This small molecule binds to this protein.
Small molecule (SMILES): CC(=O)N[C@@H]1[C@@H](O)[C@H](O)[C@@H](CO)O[C@H]1O

Binding-site contacts:
Ligand atom O7 contacts residue ASN65 of chain 1.A at 3.2 Å (h-bond).
Ligand atom C8 contacts residue ILE386 of chain 1.A at 4.3 Å (hydrophobic).
Ligand atom O5 contacts residue ASN65 of chain 1.A at 2.3 Å (h-bond).
Ligand atom N2 contacts residue ASN65 of chain 1.A at 3.0 Å (h-bond).
Ligand atom C5 contacts residue ASN65 of chain 1.A at 3.6 Å.
Ligand atom C3 contacts residue ASN65 of chain 1.A at 3.8 Å.
Ligand atom C7 contacts residue ASN65 of chain 1.A at 3.3 Å.
Ligand atom C7 contacts residue ILE355 of chain 1.A at 4.4 Å (hydrophobic).
Ligand atom C8 contacts residue ILE355 of chain 1.A at 4.1 Å (hydrophobic).
Ligand atom C2 contacts residue ASN65 of chain 1.A at 2.4 Å.
Ligand atom C1 contacts residue ASN65 of chain 1.A at 1.4 Å.
Ligand atom C4 contacts residue ASN65 of chain 1.A at 4.1 Å.

Sequence of chain 1.A:
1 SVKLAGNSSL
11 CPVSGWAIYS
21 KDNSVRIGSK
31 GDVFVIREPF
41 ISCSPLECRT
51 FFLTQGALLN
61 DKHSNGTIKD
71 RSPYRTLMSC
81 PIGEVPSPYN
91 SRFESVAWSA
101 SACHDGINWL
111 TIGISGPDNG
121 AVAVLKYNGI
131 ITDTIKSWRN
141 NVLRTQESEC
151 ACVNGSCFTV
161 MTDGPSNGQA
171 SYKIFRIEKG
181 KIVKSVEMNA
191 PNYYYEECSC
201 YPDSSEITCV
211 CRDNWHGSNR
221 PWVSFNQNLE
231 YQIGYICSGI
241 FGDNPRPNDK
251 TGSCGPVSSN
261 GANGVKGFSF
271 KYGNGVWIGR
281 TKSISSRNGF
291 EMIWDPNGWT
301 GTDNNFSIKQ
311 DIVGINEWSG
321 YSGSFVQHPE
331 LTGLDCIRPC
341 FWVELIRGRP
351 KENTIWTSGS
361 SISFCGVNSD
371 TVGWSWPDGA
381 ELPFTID